The protein below binds the small molecule below.
Small molecule (SMILES): CC(=O)N[C@H]1[C@@H](O[C@H]2[C@H](O)[C@@H](NC(C)=O)CO[C@@H]2CO)O[C@H](CO)[C@@H](O)[C@@H]1O

Binding-site contacts:
Ligand atom C5 contacts residue ILE281 of chain 1.B at 4.0 Å (hydrophobic).
Ligand atom O7 contacts residue THR312 of chain 1.B at 3.6 Å.
Ligand atom O6 contacts residue ASP640 of chain 1.B at 4.4 Å.
Ligand atom C5 contacts residue ASN283 of chain 1.B at 2.8 Å.
Ligand atom C8 contacts residue ASN283 of chain 1.B at 4.5 Å.
Ligand atom O4 contacts residue ASN283 of chain 1.B at 4.3 Å.
Ligand atom C8 contacts residue ARG558 of chain 1.B at 3.5 Å.
Ligand atom C6 contacts residue ILE281 of chain 1.B at 4.1 Å (hydrophobic).
Ligand atom N2 contacts residue SER311 of chain 1.B at 4.3 Å.
Ligand atom C7 contacts residue ASN283 of chain 1.B at 3.9 Å.
Ligand atom O7 contacts residue SER311 of chain 1.B at 3.4 Å (h-bond).
Ligand atom C4 contacts residue ASN283 of chain 1.B at 3.5 Å.
Ligand atom C8 contacts residue SER311 of chain 1.B at 3.6 Å.
Ligand atom C2 contacts residue ASN283 of chain 1.B at 2.5 Å.
Ligand atom O6 contacts residue ASN283 of chain 1.B at 4.5 Å.
Ligand atom C7 contacts residue SER311 of chain 1.B at 3.5 Å.
Ligand atom O3 contacts residue ASN283 of chain 1.B at 4.4 Å.
Ligand atom N2 contacts residue ASN283 of chain 1.B at 2.9 Å (h-bond).
Ligand atom C8 contacts residue ASP640 of chain 1.B at 3.1 Å.
Ligand atom O5 contacts residue ASN283 of chain 1.B at 2.4 Å (h-bond).
Ligand atom C3 contacts residue ASN283 of chain 1.B at 3.1 Å.
Ligand atom C7 contacts residue ASP640 of chain 1.B at 4.4 Å.
Ligand atom C8 contacts residue THR312 of chain 1.B at 4.3 Å.
Ligand atom C7 contacts residue THR312 of chain 1.B at 4.5 Å.
Ligand atom O6 contacts residue ILE281 of chain 1.B at 3.4 Å.
Ligand atom C6 contacts residue ASN283 of chain 1.B at 4.1 Å.
Ligand atom C8 contacts residue MET310 of chain 1.B at 3.1 Å (hydrophobic).
Ligand atom C1 contacts residue ASN283 of chain 1.B at 1.5 Å.
Ligand atom O5 contacts residue ILE281 of chain 1.B at 4.3 Å.

Sequence of chain 1.B:
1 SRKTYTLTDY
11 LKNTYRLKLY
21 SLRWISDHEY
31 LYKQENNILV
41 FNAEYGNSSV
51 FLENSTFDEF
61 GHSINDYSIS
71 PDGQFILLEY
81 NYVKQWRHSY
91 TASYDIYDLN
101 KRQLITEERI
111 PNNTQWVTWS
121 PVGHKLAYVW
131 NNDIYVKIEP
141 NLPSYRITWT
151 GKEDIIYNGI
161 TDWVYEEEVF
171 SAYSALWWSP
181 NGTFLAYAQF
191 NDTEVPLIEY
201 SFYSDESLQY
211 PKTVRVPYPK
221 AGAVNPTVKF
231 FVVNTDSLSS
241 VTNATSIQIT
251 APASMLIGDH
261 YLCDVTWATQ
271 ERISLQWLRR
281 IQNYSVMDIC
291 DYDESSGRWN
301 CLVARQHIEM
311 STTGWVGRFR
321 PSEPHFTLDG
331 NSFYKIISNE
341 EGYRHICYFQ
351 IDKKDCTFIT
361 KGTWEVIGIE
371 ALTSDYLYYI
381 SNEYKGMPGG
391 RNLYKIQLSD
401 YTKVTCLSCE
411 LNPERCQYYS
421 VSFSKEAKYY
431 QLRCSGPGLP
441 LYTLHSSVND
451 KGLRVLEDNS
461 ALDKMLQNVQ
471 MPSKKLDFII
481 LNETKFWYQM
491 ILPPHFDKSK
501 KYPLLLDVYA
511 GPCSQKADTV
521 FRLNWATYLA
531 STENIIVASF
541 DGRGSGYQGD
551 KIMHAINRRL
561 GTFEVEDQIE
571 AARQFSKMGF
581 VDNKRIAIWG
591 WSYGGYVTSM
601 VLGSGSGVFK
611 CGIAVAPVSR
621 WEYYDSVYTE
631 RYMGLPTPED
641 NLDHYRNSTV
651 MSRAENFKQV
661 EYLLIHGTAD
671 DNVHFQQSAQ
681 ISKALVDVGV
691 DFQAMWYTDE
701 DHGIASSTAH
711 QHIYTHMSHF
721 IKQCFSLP